Sequence of chain 1.C:
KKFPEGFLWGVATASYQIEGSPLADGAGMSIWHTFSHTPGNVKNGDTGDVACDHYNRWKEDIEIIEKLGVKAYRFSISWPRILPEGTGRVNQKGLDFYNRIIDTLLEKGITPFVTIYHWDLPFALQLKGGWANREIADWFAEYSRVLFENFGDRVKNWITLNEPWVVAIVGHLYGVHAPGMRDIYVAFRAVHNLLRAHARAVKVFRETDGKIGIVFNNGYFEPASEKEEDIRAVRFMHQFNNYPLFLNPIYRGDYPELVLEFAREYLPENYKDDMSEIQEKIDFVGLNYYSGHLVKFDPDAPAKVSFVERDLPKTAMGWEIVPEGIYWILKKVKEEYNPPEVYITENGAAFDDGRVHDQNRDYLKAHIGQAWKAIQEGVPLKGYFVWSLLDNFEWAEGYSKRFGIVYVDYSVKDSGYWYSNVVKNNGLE

Binding-site contacts:
Ligand atom O4 contacts residue GLU427 of chain 1.C at 2.6 Å (salt-bridge).
Ligand atom C12 contacts residue ACT1 of chain 1.FA at 3.9 Å.
Ligand atom O3 contacts residue TRP428 of chain 1.C at 3.1 Å (h-bond).
Ligand atom C3 contacts residue HIS143 of chain 1.C at 3.8 Å.
Ligand atom O6 contacts residue TRP346 of chain 1.C at 3.9 Å.
Ligand atom C14 contacts residue ACT1 of chain 1.FA at 3.9 Å.
Ligand atom C8 contacts residue GLU188 of chain 1.C at 3.7 Å.
Ligand atom C1 contacts residue GLU373 of chain 1.C at 3.2 Å.
Ligand atom C9 contacts residue GLU188 of chain 1.C at 3.3 Å.
Ligand atom C2 contacts residue GLU188 of chain 1.C at 3.8 Å.
Ligand atom C6 contacts residue GLU427 of chain 1.C at 3.2 Å.
Ligand atom C4 contacts residue GLU427 of chain 1.C at 3.5 Å.
Ligand atom C5 contacts residue TYR317 of chain 1.C at 3.5 Å (hydrophobic).
Ligand atom C7 contacts residue GLU373 of chain 1.C at 3.7 Å.
Ligand atom C4 contacts residue TRP420 of chain 1.C at 3.7 Å (hydrophobic).
Ligand atom C7 contacts residue TYR317 of chain 1.C at 3.5 Å (hydrophobic).
Ligand atom O6 contacts residue GLU427 of chain 1.C at 2.5 Å (salt-bridge).
Ligand atom O10 contacts residue TYR317 of chain 1.C at 3.5 Å.
Ligand atom O2 contacts residue ASN187 of chain 1.C at 2.9 Å (h-bond).
Ligand atom C4 contacts residue GLN42 of chain 1.C at 3.8 Å.
Ligand atom C6 contacts residue PHE436 of chain 1.C at 3.5 Å (hydrophobic).
Ligand atom O2 contacts residue HIS143 of chain 1.C at 3.3 Å (h-bond).
Ligand atom C3 contacts residue TRP420 of chain 1.C at 3.6 Å (hydrophobic).
Ligand atom O10 contacts residue GLU188 of chain 1.C at 3.0 Å (salt-bridge).
Ligand atom C4 contacts residue TRP428 of chain 1.C at 3.8 Å (hydrophobic).
Ligand atom O4 contacts residue TRP428 of chain 1.C at 3.7 Å.
Ligand atom O4 contacts residue GLN42 of chain 1.C at 2.6 Å (h-bond).
Ligand atom O3 contacts residue HIS143 of chain 1.C at 2.8 Å (h-bond).
Ligand atom C2 contacts residue HIS143 of chain 1.C at 3.9 Å.
Ligand atom O3 contacts residue GLN42 of chain 1.C at 2.6 Å (h-bond).
Ligand atom O2 contacts residue GLU188 of chain 1.C at 3.3 Å (salt-bridge).
Ligand atom C2 contacts residue GLU373 of chain 1.C at 3.3 Å.
Ligand atom O4 contacts residue TRP420 of chain 1.C at 2.9 Å.
Ligand atom O3 contacts residue TRP420 of chain 1.C at 3.5 Å.
Ligand atom C1 contacts residue GLU188 of chain 1.C at 3.2 Å.
Ligand atom O6 contacts residue PHE436 of chain 1.C at 3.8 Å.
Ligand atom O2 contacts residue GLU373 of chain 1.C at 2.8 Å (salt-bridge).
Ligand atom C6 contacts residue TRP420 of chain 1.C at 3.5 Å (hydrophobic).
Ligand atom C3 contacts residue GLU373 of chain 1.C at 3.6 Å.
Ligand atom C5 contacts residue TRP420 of chain 1.C at 3.4 Å (hydrophobic).

This protein binds this small molecule.
Small molecule (SMILES): N=[N+]=NCCCCNC(=O)[C@@H]1[C@H]2[C@H](O)[C@@H](O)[C@H](O)[C@@H](CO)[C@@H]12